This protein binds this small molecule.
Small molecule (SMILES): CC(=O)N[C@@H](Cc1cnc[nH]1)C(=O)N[C@@H](CCCCN)C(=O)N[C@@]1(C)CCC/C=C\CCC[C@]2(C)NC(=O)[C@H](CCCCNC(=O)C[C@@H](C(=O)N[C@@H](CO)C(N)=O)NC(=O)[C@H](CCC(N)=O)NC(=O)[C@H](CC(C)C)NC2=O)NC(=O)[C@H](Cc2cnc[nH]2)NC(=O)[C@H](CC(C)C)NC1=O

Binding-site contacts:
Ligand atom CD1 contacts residue GLU87 of chain 1.B at 3.7 Å.
Ligand atom OG contacts residue ASN66 of chain 1.B at 3.0 Å (h-bond).
Ligand atom O contacts residue ILE65 of chain 1.B at 3.6 Å.
Ligand atom CG contacts residue LEU86 of chain 1.B at 4.0 Å (hydrophobic).
Ligand atom CE1 contacts residue HIS80 of chain 1.B at 3.5 Å.
Ligand atom CA contacts residue GLU249 of chain 1.B at 3.5 Å.
Ligand atom ND1 contacts residue HIS80 of chain 1.B at 3.8 Å.
Ligand atom CB contacts residue GLU249 of chain 1.B at 3.1 Å.
Ligand atom N contacts residue GLU249 of chain 1.B at 2.7 Å (salt-bridge).
Ligand atom NE2 contacts residue VAL83 of chain 1.B at 3.8 Å.
Ligand atom CD1 contacts residue VAL83 of chain 1.B at 3.5 Å (hydrophobic).
Ligand atom CD1 contacts residue MET250 of chain 1.B at 3.9 Å (hydrophobic).
Ligand atom CG contacts residue VAL83 of chain 1.B at 4.0 Å (hydrophobic).
Ligand atom NZ contacts residue GLU87 of chain 1.B at 3.3 Å (salt-bridge).
Ligand atom CD contacts residue GLU87 of chain 1.B at 3.2 Å.
Ligand atom CB contacts residue ASN66 of chain 1.B at 4.0 Å.
Ligand atom CA contacts residue GLU249 of chain 1.B at 3.9 Å.
Ligand atom CG contacts residue MET250 of chain 1.B at 4.0 Å (hydrophobic).
Ligand atom ND1 contacts residue VAL83 of chain 1.B at 4.0 Å.
Ligand atom N contacts residue GLU249 of chain 1.B at 3.0 Å (salt-bridge).
Ligand atom CD2 contacts residue ILE65 of chain 1.B at 3.8 Å (hydrophobic).
Ligand atom CB contacts residue GLU249 of chain 1.B at 3.6 Å.
Ligand atom CB contacts residue LEU79 of chain 1.B at 3.8 Å (hydrophobic).
Ligand atom CA contacts residue GLU249 of chain 1.B at 3.5 Å.
Ligand atom O contacts residue LEU79 of chain 1.B at 3.5 Å.
Ligand atom CB contacts residue GLU249 of chain 1.B at 3.3 Å.
Ligand atom CD2 contacts residue LEU86 of chain 1.B at 3.9 Å (hydrophobic).
Ligand atom CD1 contacts residue GLN82 of chain 1.B at 3.9 Å.
Ligand atom CD contacts residue ILE65 of chain 1.B at 4.0 Å (hydrophobic).
Ligand atom OG contacts residue ILE65 of chain 1.B at 3.5 Å.
Ligand atom N contacts residue LYS69 of chain 1.B at 3.5 Å.
Ligand atom CD contacts residue LEU246 of chain 1.B at 4.0 Å (hydrophobic).
Ligand atom O contacts residue ASN66 of chain 1.B at 3.3 Å (h-bond).
Ligand atom CE contacts residue GLU87 of chain 1.B at 3.2 Å.
Ligand atom O contacts residue LYS69 of chain 1.B at 3.3 Å (salt-bridge).
Ligand atom CD2 contacts residue LYS69 of chain 1.B at 3.8 Å.
Ligand atom C contacts residue GLU249 of chain 1.B at 3.8 Å.
Ligand atom C contacts residue GLU249 of chain 1.B at 3.6 Å.
Ligand atom NE2 contacts residue LEU79 of chain 1.B at 3.4 Å.
Ligand atom CD1 contacts residue LEU86 of chain 1.B at 3.8 Å (hydrophobic).

Sequence of chain 1.B:
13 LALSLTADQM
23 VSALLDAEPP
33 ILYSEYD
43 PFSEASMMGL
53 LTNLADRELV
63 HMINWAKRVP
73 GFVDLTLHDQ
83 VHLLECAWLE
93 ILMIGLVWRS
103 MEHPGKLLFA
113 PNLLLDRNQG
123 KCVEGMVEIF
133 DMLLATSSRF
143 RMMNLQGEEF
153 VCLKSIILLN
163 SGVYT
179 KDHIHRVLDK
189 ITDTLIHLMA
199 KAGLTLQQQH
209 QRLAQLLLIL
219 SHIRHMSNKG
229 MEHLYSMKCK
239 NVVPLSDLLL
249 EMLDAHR